Sequence of chain 1.C:
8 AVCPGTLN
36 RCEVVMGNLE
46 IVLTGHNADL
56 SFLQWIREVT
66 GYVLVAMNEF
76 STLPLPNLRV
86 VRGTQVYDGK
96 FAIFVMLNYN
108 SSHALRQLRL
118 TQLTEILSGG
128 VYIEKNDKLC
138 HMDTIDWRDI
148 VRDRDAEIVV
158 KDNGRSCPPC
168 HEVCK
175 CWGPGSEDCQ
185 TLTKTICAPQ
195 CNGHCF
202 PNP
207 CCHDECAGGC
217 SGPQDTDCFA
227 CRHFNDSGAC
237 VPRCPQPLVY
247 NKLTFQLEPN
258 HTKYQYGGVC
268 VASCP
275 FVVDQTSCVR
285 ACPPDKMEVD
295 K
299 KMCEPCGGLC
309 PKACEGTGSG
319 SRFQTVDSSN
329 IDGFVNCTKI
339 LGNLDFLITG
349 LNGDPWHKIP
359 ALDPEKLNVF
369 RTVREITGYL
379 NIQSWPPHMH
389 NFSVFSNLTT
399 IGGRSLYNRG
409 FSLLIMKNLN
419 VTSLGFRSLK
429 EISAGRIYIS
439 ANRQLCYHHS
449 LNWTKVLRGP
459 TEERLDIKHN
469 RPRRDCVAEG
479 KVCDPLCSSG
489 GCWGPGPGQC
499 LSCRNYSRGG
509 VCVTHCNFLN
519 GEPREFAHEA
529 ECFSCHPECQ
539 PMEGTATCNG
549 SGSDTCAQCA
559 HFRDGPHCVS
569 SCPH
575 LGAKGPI

Binding-site contacts:
Ligand atom N2 contacts residue ASN418 of chain 1.C at 3.4 Å (h-bond).
Ligand atom O6 contacts residue GLN442 of chain 1.C at 4.1 Å.
Ligand atom C8 contacts residue PRO385 of chain 1.C at 3.9 Å (hydrophobic).
Ligand atom C8 contacts residue HIS386 of chain 1.C at 3.8 Å.
Ligand atom O5 contacts residue ASN418 of chain 1.C at 4.3 Å.
Ligand atom C1 contacts residue ASN418 of chain 1.C at 3.3 Å.
Ligand atom C8 contacts residue ASN418 of chain 1.C at 3.6 Å.
Ligand atom C7 contacts residue PRO385 of chain 1.C at 4.3 Å (hydrophobic).
Ligand atom O6 contacts residue LEU417 of chain 1.C at 3.9 Å.
Ligand atom C2 contacts residue ASN418 of chain 1.C at 3.7 Å.
Ligand atom C1 contacts residue LEU417 of chain 1.C at 3.9 Å (hydrophobic).
Ligand atom C7 contacts residue ASN418 of chain 1.C at 3.0 Å.
Ligand atom O7 contacts residue ASN418 of chain 1.C at 3.0 Å (h-bond).
Ligand atom O7 contacts residue PRO385 of chain 1.C at 4.2 Å.
Ligand atom O5 contacts residue LEU417 of chain 1.C at 3.5 Å (h-bond).

A small-molecule ligand and the protein it binds are described below.
Small molecule (SMILES): CC(=O)N[C@@H]1[C@@H](O)[C@H](O)[C@@H](CO)O[C@H]1O